The small molecule below binds the protein below.
Small molecule (SMILES): CSCC[C@H](N)C(=O)O

Sequence of chain 1.B:
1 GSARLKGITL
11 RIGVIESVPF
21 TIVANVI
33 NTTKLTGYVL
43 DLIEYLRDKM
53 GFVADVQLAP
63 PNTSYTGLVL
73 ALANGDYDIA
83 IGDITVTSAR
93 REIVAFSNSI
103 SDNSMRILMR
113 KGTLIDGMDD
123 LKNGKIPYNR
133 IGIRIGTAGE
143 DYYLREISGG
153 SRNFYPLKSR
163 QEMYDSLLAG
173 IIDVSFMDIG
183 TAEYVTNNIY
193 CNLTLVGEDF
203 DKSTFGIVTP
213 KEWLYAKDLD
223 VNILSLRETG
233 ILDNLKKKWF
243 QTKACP

Binding-site contacts:
Ligand atom CA contacts residue ASP85 of chain 1.B at 3.9 Å.
Ligand atom OXT contacts residue ALA140 of chain 1.B at 2.9 Å (h-bond).
Ligand atom C contacts residue ASP85 of chain 1.B at 4.2 Å.
Ligand atom SD contacts residue ALA140 of chain 1.B at 4.1 Å.
Ligand atom SD contacts residue THR139 of chain 1.B at 3.7 Å.
Ligand atom C contacts residue TYR67 of chain 1.B at 3.7 Å (hydrophobic).
Ligand atom CE contacts residue PHE178 of chain 1.B at 4.1 Å (hydrophobic).
Ligand atom N contacts residue ASP85 of chain 1.B at 2.8 Å (salt-bridge).
Ligand atom C contacts residue ARG92 of chain 1.B at 3.5 Å.
Ligand atom CB contacts residue TYR67 of chain 1.B at 3.7 Å (hydrophobic).
Ligand atom OXT contacts residue ARG92 of chain 1.B at 2.9 Å (salt-bridge).
Ligand atom C contacts residue ALA140 of chain 1.B at 3.8 Å (hydrophobic).
Ligand atom N contacts residue ASP180 of chain 1.B at 2.8 Å (salt-bridge).
Ligand atom N contacts residue PHE207 of chain 1.B at 3.8 Å.
Ligand atom CG contacts residue ARG136 of chain 1.B at 3.8 Å.
Ligand atom CE contacts residue GLY141 of chain 1.B at 4.3 Å.
Ligand atom O contacts residue ILE86 of chain 1.B at 3.6 Å.
Ligand atom CE contacts residue ARG136 of chain 1.B at 3.7 Å.
Ligand atom CA contacts residue ALA140 of chain 1.B at 4.3 Å (hydrophobic).
Ligand atom SD contacts residue ASP180 of chain 1.B at 4.1 Å.
Ligand atom CE contacts residue ASP180 of chain 1.B at 3.4 Å.
Ligand atom SD contacts residue ARG136 of chain 1.B at 4.0 Å.
Ligand atom OXT contacts residue TYR67 of chain 1.B at 3.4 Å.
Ligand atom SD contacts residue GLY141 of chain 1.B at 3.5 Å (h-bond).
Ligand atom CE contacts residue MET107 of chain 1.B at 3.3 Å (hydrophobic).
Ligand atom N contacts residue THR87 of chain 1.B at 2.8 Å (h-bond).
Ligand atom O contacts residue ARG92 of chain 1.B at 2.8 Å (salt-bridge).
Ligand atom CG contacts residue ARG162 of chain 1.B at 4.2 Å.
Ligand atom O contacts residue ASP85 of chain 1.B at 3.7 Å.
Ligand atom CE contacts residue MET179 of chain 1.B at 3.7 Å (hydrophobic).
Ligand atom CB contacts residue ASP85 of chain 1.B at 4.4 Å.
Ligand atom CA contacts residue THR87 of chain 1.B at 3.4 Å.
Ligand atom CB contacts residue THR139 of chain 1.B at 4.1 Å.
Ligand atom O contacts residue TYR67 of chain 1.B at 3.5 Å.
Ligand atom CA contacts residue ASP180 of chain 1.B at 3.6 Å.
Ligand atom CB contacts residue ASP180 of chain 1.B at 3.8 Å.
Ligand atom OXT contacts residue THR139 of chain 1.B at 3.3 Å.
Ligand atom O contacts residue THR87 of chain 1.B at 2.9 Å (h-bond).
Ligand atom C contacts residue THR87 of chain 1.B at 3.6 Å.
Ligand atom CG contacts residue ASP180 of chain 1.B at 3.4 Å.